A protein and the small-molecule ligand that binds it are described below.
Small molecule (SMILES): O=C(O)[C@@H]1CCCN1

Binding-site contacts:
Ligand atom CB contacts residue TRP120 of chain 1.C at 3.9 Å (hydrophobic).
Ligand atom N contacts residue LYS99 of chain 1.C at 4.4 Å.
Ligand atom C contacts residue GLN97 of chain 1.C at 3.9 Å.
Ligand atom CD contacts residue HIS114 of chain 1.C at 4.5 Å.
Ligand atom N contacts residue PHE119 of chain 1.C at 4.4 Å.
Ligand atom C contacts residue TRP120 of chain 1.C at 3.8 Å (hydrophobic).
Ligand atom CG contacts residue AKG1 of chain 1.O at 3.8 Å.
Ligand atom CD contacts residue AKG1 of chain 1.O at 3.9 Å.
Ligand atom OXT contacts residue PHE119 of chain 1.C at 3.9 Å.
Ligand atom CA contacts residue TRP120 of chain 1.C at 4.4 Å (hydrophobic).
Ligand atom O contacts residue PHE119 of chain 1.C at 4.3 Å.
Ligand atom N contacts residue AKG1 of chain 1.O at 3.9 Å.
Ligand atom CG contacts residue ASP116 of chain 1.C at 3.8 Å.
Ligand atom CG contacts residue FE1 of chain 1.P at 4.4 Å.
Ligand atom O contacts residue GLN97 of chain 1.C at 3.4 Å (h-bond).
Ligand atom CA contacts residue AKG1 of chain 1.O at 3.6 Å.
Ligand atom CA contacts residue LYS99 of chain 1.C at 4.3 Å.
Ligand atom C contacts residue LYS99 of chain 1.C at 4.5 Å.
Ligand atom C contacts residue PHE119 of chain 1.C at 4.1 Å (hydrophobic).
Ligand atom OXT contacts residue GLN97 of chain 1.C at 4.3 Å.
Ligand atom OXT contacts residue ARG246 of chain 1.C at 3.4 Å (salt-bridge).
Ligand atom CD contacts residue PHE119 of chain 1.C at 4.1 Å (hydrophobic).
Ligand atom CB contacts residue PHE119 of chain 1.C at 3.9 Å (hydrophobic).
Ligand atom O contacts residue ARG246 of chain 1.C at 3.7 Å.
Ligand atom CG contacts residue HIS114 of chain 1.C at 4.0 Å.
Ligand atom C contacts residue ARG246 of chain 1.C at 4.2 Å.
Ligand atom CG contacts residue PHE119 of chain 1.C at 4.0 Å (hydrophobic).
Ligand atom O contacts residue TRP120 of chain 1.C at 2.8 Å (h-bond).
Ligand atom CB contacts residue AKG1 of chain 1.O at 4.0 Å.
Ligand atom CB contacts residue ASP116 of chain 1.C at 4.2 Å.

Sequence of chain 1.C:
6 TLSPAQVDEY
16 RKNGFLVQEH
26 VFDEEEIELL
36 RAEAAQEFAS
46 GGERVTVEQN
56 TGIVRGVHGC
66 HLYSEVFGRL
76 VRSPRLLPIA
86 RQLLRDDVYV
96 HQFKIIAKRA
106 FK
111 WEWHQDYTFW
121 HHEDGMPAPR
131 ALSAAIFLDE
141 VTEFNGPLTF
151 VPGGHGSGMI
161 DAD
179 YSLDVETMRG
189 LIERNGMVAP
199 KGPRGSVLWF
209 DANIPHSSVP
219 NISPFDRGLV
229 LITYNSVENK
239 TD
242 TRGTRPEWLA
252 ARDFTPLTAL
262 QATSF